A small-molecule ligand and the protein it binds are described below.
Small molecule (SMILES): Cc1cc(N)nc2cc(-c3ccc(OCc4cccnc4)c(CN)c3)ccc12

Sequence of chain 1.B:
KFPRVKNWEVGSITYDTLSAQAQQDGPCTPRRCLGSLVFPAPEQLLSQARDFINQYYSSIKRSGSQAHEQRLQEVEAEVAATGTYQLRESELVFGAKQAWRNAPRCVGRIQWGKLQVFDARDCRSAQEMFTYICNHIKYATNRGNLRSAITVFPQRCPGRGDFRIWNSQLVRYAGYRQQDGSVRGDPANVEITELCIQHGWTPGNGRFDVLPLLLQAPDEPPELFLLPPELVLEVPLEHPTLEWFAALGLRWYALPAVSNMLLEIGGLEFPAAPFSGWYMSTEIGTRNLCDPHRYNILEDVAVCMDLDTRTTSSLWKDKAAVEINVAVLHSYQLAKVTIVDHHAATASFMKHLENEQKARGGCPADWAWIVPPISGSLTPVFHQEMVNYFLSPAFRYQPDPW

Sequence of chain 1.A:
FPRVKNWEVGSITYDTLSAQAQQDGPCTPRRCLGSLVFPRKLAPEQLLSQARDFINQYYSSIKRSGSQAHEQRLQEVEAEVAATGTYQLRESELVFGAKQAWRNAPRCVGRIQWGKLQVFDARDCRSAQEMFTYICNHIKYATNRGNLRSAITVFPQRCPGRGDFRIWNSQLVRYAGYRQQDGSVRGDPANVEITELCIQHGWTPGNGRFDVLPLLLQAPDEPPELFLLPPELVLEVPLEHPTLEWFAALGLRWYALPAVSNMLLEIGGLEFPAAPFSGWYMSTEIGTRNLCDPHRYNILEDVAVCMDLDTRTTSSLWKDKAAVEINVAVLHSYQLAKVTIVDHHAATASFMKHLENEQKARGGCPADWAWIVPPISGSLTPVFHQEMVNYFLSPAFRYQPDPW

Binding-site contacts:
Ligand atom N02 contacts residue TYR317 of chain 1.A at 3.5 Å.
Ligand atom C02 contacts residue TRP316 of chain 1.A at 3.7 Å (hydrophobic).
Ligand atom C07 contacts residue HEM1 of chain 1.E at 3.8 Å.
Ligand atom C11 contacts residue PHE313 of chain 1.A at 3.9 Å (hydrophobic).
Ligand atom C21 contacts residue HEM1 of chain 1.E at 3.5 Å.
Ligand atom C25 contacts residue HEM1 of chain 1.E at 3.1 Å.
Ligand atom N02 contacts residue MET318 of chain 1.A at 3.8 Å.
Ligand atom C03 contacts residue PRO294 of chain 1.A at 3.9 Å (hydrophobic).
Ligand atom C27 contacts residue HEM1 of chain 1.E at 3.1 Å.
Ligand atom C24 contacts residue TRP407 of chain 1.A at 3.9 Å (hydrophobic).
Ligand atom C11 contacts residue HEM1 of chain 1.E at 3.2 Å.
Ligand atom C04 contacts residue HEM1 of chain 1.E at 3.4 Å.
Ligand atom C03 contacts residue TRP316 of chain 1.A at 3.9 Å (hydrophobic).
Ligand atom N02 contacts residue TRP316 of chain 1.A at 2.8 Å (h-bond).
Ligand atom C06 contacts residue HEM1 of chain 1.E at 3.6 Å.
Ligand atom C09 contacts residue GLU321 of chain 1.A at 3.2 Å.
Ligand atom N28 contacts residue HEM1 of chain 1.E at 2.7 Å (h-bond).
Ligand atom C07 contacts residue VAL296 of chain 1.A at 3.2 Å (hydrophobic).
Ligand atom N31 contacts residue VAL64 of chain 1.A at 3.6 Å.
Ligand atom C09 contacts residue HEM1 of chain 1.E at 3.4 Å.
Ligand atom C10 contacts residue HEM1 of chain 1.E at 3.5 Å.
Ligand atom C06 contacts residue VAL296 of chain 1.A at 3.4 Å (hydrophobic).
Ligand atom C03 contacts residue HEM1 of chain 1.E at 3.0 Å.
Ligand atom C36 contacts residue TRP34 of chain 1.B at 3.6 Å (hydrophobic).
Ligand atom C32 contacts residue VAL64 of chain 1.A at 3.8 Å (hydrophobic).
Ligand atom C23 contacts residue TRP407 of chain 1.A at 3.9 Å (hydrophobic).
Ligand atom N02 contacts residue HEM1 of chain 1.E at 3.4 Å.
Ligand atom C10 contacts residue GLU321 of chain 1.A at 3.4 Å.
Ligand atom C24 contacts residue HEM1 of chain 1.E at 3.7 Å.
Ligand atom C05 contacts residue HEM1 of chain 1.E at 3.7 Å.
Ligand atom C06 contacts residue PHE313 of chain 1.A at 3.9 Å (hydrophobic).
Ligand atom C26 contacts residue HEM1 of chain 1.E at 3.3 Å.
Ligand atom C02 contacts residue HEM1 of chain 1.E at 3.3 Å.
Ligand atom C02 contacts residue GLU321 of chain 1.A at 3.1 Å.
Ligand atom N01 contacts residue GLU321 of chain 1.A at 2.8 Å (salt-bridge).
Ligand atom O29 contacts residue TRP407 of chain 1.A at 3.6 Å.
Ligand atom N01 contacts residue HEM1 of chain 1.E at 3.4 Å.
Ligand atom N02 contacts residue GLU321 of chain 1.A at 2.5 Å (salt-bridge).
Ligand atom C08 contacts residue HEM1 of chain 1.E at 3.7 Å.
Ligand atom N28 contacts residue H4B1 of chain 1.F at 3.0 Å (h-bond).